Sequence of chain 1.C:
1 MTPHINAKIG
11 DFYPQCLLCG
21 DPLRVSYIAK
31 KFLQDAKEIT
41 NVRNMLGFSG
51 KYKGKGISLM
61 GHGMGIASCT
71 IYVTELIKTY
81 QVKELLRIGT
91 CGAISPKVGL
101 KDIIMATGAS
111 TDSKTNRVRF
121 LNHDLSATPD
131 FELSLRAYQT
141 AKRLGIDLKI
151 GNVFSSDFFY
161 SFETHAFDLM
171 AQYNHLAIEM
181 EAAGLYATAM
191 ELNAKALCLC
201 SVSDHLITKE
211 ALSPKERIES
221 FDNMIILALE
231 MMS

This small molecule binds to this protein.
Small molecule (SMILES): O=c1[nH]cnc2nc[nH]c12

Binding-site contacts:
Ligand atom C2 contacts residue GLU179 of chain 1.C at 3.7 Å.
Ligand atom C2 contacts residue ILE178 of chain 1.C at 3.8 Å (hydrophobic).
Ligand atom N7 contacts residue SER203 of chain 1.C at 3.7 Å.
Ligand atom N1 contacts residue ILE178 of chain 1.C at 3.7 Å.
Ligand atom N9 contacts residue SER203 of chain 1.C at 4.2 Å.
Ligand atom O6 contacts residue GLY92 of chain 1.C at 4.0 Å.
Ligand atom N7 contacts residue ASP204 of chain 1.C at 3.0 Å (salt-bridge).
Ligand atom N7 contacts residue GLY92 of chain 1.C at 3.3 Å (h-bond).
Ligand atom C8 contacts residue GLY92 of chain 1.C at 3.7 Å.
Ligand atom C4 contacts residue CYS91 of chain 1.C at 4.1 Å (hydrophobic).
Ligand atom C8 contacts residue PHE159 of chain 1.C at 4.1 Å (hydrophobic).
Ligand atom C6 contacts residue GLY92 of chain 1.C at 4.0 Å.
Ligand atom N7 contacts residue CYS91 of chain 1.C at 3.4 Å.
Ligand atom N3 contacts residue GLU179 of chain 1.C at 3.5 Å.
Ligand atom N1 contacts residue PHE159 of chain 1.C at 3.8 Å.
Ligand atom O6 contacts residue LEU206 of chain 1.C at 3.6 Å.
Ligand atom N3 contacts residue ILE178 of chain 1.C at 3.7 Å.
Ligand atom C6 contacts residue PHE159 of chain 1.C at 3.7 Å (hydrophobic).
Ligand atom N3 contacts residue PHE159 of chain 1.C at 3.8 Å.
Ligand atom C2 contacts residue PHE159 of chain 1.C at 3.8 Å (hydrophobic).
Ligand atom C5 contacts residue GLY92 of chain 1.C at 3.5 Å.
Ligand atom C8 contacts residue THR90 of chain 1.C at 3.5 Å.
Ligand atom C8 contacts residue CYS91 of chain 1.C at 3.4 Å (hydrophobic).
Ligand atom N9 contacts residue CYS91 of chain 1.C at 3.6 Å.
Ligand atom C2 contacts residue MET180 of chain 1.C at 3.5 Å (hydrophobic).
Ligand atom C8 contacts residue ASP204 of chain 1.C at 3.3 Å.
Ligand atom C4 contacts residue PHE159 of chain 1.C at 3.6 Å (hydrophobic).
Ligand atom N9 contacts residue THR90 of chain 1.C at 3.3 Å (h-bond).
Ligand atom C4 contacts residue GLU179 of chain 1.C at 4.2 Å.
Ligand atom N7 contacts residue PHE159 of chain 1.C at 3.8 Å.
Ligand atom C5 contacts residue ILE178 of chain 1.C at 3.8 Å (hydrophobic).
Ligand atom N3 contacts residue MET180 of chain 1.C at 3.6 Å.
Ligand atom O6 contacts residue PHE159 of chain 1.C at 4.0 Å.
Ligand atom C8 contacts residue SER203 of chain 1.C at 3.0 Å.
Ligand atom N9 contacts residue PHE159 of chain 1.C at 4.1 Å.
Ligand atom C5 contacts residue CYS91 of chain 1.C at 4.0 Å (hydrophobic).
Ligand atom C4 contacts residue ILE178 of chain 1.C at 3.7 Å (hydrophobic).
Ligand atom C4 contacts residue GLY92 of chain 1.C at 4.1 Å.
Ligand atom C5 contacts residue PHE159 of chain 1.C at 3.4 Å (hydrophobic).
Ligand atom C6 contacts residue ILE178 of chain 1.C at 3.8 Å (hydrophobic).